The small molecule below binds the protein below.
Small molecule (SMILES): CC(=O)N[C@@H]1[C@@H](O)[C@H](O)[C@@H](CO)O[C@H]1O

Sequence of chain 50.B:
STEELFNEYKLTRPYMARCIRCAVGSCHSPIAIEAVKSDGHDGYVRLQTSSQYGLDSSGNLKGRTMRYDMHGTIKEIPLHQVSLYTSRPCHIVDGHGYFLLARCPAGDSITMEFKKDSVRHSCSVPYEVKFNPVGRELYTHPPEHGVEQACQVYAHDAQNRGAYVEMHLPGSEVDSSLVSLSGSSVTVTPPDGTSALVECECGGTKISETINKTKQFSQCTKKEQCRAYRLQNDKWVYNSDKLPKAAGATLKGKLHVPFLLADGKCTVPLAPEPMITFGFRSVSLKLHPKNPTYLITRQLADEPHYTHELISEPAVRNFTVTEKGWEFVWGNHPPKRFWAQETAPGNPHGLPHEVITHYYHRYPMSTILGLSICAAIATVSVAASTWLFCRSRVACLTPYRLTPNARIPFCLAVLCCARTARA

Binding-site contacts:
Ligand atom O6 contacts residue ASN318 of chain 50.B at 2.9 Å (h-bond).
Ligand atom C7 contacts residue GLU305 of chain 3.A at 3.6 Å.
Ligand atom N2 contacts residue GLU305 of chain 3.A at 4.4 Å.
Ligand atom C8 contacts residue GLU305 of chain 3.A at 4.5 Å.
Ligand atom O6 contacts residue SER284 of chain 50.B at 2.4 Å (h-bond).
Ligand atom O7 contacts residue GLU305 of chain 3.A at 2.4 Å (salt-bridge).
Ligand atom C5 contacts residue SER284 of chain 50.B at 4.5 Å.
Ligand atom C6 contacts residue ASN318 of chain 50.B at 3.2 Å.
Ligand atom C6 contacts residue SER284 of chain 50.B at 3.4 Å.
Ligand atom O5 contacts residue SER284 of chain 50.B at 4.2 Å.

Sequence of chain 3.A:
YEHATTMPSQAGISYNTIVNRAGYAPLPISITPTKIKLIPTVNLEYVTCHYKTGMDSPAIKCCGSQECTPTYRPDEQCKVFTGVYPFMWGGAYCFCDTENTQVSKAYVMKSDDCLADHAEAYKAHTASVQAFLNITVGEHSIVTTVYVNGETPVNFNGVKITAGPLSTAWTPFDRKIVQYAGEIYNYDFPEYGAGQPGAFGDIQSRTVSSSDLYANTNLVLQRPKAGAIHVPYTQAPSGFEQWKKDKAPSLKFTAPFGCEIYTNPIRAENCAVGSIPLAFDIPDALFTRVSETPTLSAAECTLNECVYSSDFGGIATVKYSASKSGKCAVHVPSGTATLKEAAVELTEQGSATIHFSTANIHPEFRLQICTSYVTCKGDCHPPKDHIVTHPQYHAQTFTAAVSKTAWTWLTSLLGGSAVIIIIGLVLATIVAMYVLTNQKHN